Binding-site contacts:
Ligand atom CZ3 contacts residue GLY7 of chain 1.F at 3.6 Å.
Ligand atom CD2 contacts residue MSE129 of chain 1.F at 3.8 Å.
Ligand atom CA contacts residue GLN147 of chain 1.F at 3.9 Å.
Ligand atom OXT contacts residue GLN147 of chain 1.F at 3.8 Å.
Ligand atom CZ2 contacts residue ASP132 of chain 1.F at 4.1 Å.
Ligand atom C contacts residue AMP1 of chain 1.JA at 3.7 Å.
Ligand atom CG contacts residue GLY7 of chain 1.F at 3.8 Å.
Ligand atom CE2 contacts residue MSE129 of chain 1.F at 3.6 Å.
Ligand atom CE3 contacts residue MSE129 of chain 1.F at 3.8 Å.
Ligand atom CH2 contacts residue ILE133 of chain 1.F at 3.7 Å (hydrophobic).
Ligand atom C contacts residue GLN9 of chain 1.F at 4.1 Å.
Ligand atom CE3 contacts residue VAL143 of chain 1.F at 4.1 Å (hydrophobic).
Ligand atom NE1 contacts residue HIS43 of chain 1.F at 3.5 Å.
Ligand atom CZ2 contacts residue MSE129 of chain 1.F at 3.9 Å.
Ligand atom NE1 contacts residue ASP132 of chain 1.F at 2.8 Å (salt-bridge).
Ligand atom CE2 contacts residue GLY7 of chain 1.F at 3.9 Å.
Ligand atom CH2 contacts residue PHE5 of chain 1.F at 3.9 Å (hydrophobic).
Ligand atom CZ3 contacts residue MSE129 of chain 1.F at 3.9 Å.
Ligand atom CZ3 contacts residue VAL143 of chain 1.F at 3.6 Å (hydrophobic).
Ligand atom CD1 contacts residue HIS43 of chain 1.F at 3.4 Å.
Ligand atom CD2 contacts residue GLY7 of chain 1.F at 3.6 Å.
Ligand atom C contacts residue GLN147 of chain 1.F at 4.1 Å.
Ligand atom CZ2 contacts residue ILE133 of chain 1.F at 3.8 Å (hydrophobic).
Ligand atom O contacts residue GLN9 of chain 1.F at 4.0 Å.
Ligand atom O contacts residue AMP1 of chain 1.JA at 3.3 Å (h-bond).
Ligand atom N contacts residue GLN147 of chain 1.F at 3.8 Å.
Ligand atom N contacts residue MSE129 of chain 1.F at 3.5 Å (h-bond).
Ligand atom CE2 contacts residue ASP132 of chain 1.F at 3.8 Å.
Ligand atom CZ2 contacts residue PHE5 of chain 1.F at 3.8 Å (hydrophobic).
Ligand atom CH2 contacts residue MSE129 of chain 1.F at 4.1 Å.
Ligand atom CE3 contacts residue GLY7 of chain 1.F at 3.5 Å.
Ligand atom CD1 contacts residue ASP132 of chain 1.F at 3.7 Å.
Ligand atom OXT contacts residue AMP1 of chain 1.JA at 3.6 Å.
Ligand atom CH2 contacts residue GLY7 of chain 1.F at 3.9 Å.
Ligand atom CD1 contacts residue VAL40 of chain 1.F at 3.7 Å (hydrophobic).
Ligand atom NE1 contacts residue MSE129 of chain 1.F at 3.5 Å.
Ligand atom CB contacts residue GLY7 of chain 1.F at 3.6 Å.
Ligand atom NE1 contacts residue VAL40 of chain 1.F at 4.0 Å.
Ligand atom CH2 contacts residue VAL141 of chain 1.F at 3.7 Å (hydrophobic).
Ligand atom CZ3 contacts residue VAL141 of chain 1.F at 3.6 Å (hydrophobic).

Sequence of chain 1.F:
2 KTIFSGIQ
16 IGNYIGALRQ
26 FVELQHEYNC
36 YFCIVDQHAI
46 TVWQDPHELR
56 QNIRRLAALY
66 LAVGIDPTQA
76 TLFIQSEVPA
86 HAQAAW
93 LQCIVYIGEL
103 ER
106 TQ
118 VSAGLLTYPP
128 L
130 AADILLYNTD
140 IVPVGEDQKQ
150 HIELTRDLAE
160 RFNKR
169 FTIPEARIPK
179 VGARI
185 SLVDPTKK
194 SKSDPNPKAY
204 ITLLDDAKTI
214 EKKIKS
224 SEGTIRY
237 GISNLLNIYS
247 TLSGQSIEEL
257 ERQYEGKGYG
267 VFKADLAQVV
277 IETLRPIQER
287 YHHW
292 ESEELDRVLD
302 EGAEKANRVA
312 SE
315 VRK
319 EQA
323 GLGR

This small molecule binds to this protein.
Small molecule (SMILES): N[C@@H](Cc1c[nH]c2ccccc12)C(=O)O